Binding-site contacts:
Ligand atom N contacts residue THR203 of chain 1.A at 4.1 Å.
Ligand atom OXT contacts residue ILE204 of chain 1.A at 4.0 Å.
Ligand atom CA contacts residue THR203 of chain 1.A at 4.4 Å.
Ligand atom CA contacts residue TYR201 of chain 1.A at 3.3 Å (hydrophobic).
Ligand atom CA contacts residue LYS202 of chain 1.A at 4.1 Å.
Ligand atom O contacts residue ARG225 of chain 1.A at 3.2 Å.
Ligand atom C contacts residue ILE204 of chain 1.A at 4.0 Å (hydrophobic).
Ligand atom N contacts residue ARG225 of chain 1.A at 4.3 Å.
Ligand atom C contacts residue TYR201 of chain 1.A at 4.5 Å (hydrophobic).
Ligand atom OXT contacts residue ARG225 of chain 1.A at 4.4 Å.
Ligand atom N contacts residue LYS202 of chain 1.A at 3.1 Å (salt-bridge).
Ligand atom CA contacts residue ARG225 of chain 1.A at 4.0 Å.
Ligand atom C contacts residue ARG225 of chain 1.A at 3.9 Å.
Ligand atom N contacts residue TYR201 of chain 1.A at 3.9 Å.
Ligand atom CA contacts residue ILE204 of chain 1.A at 4.0 Å (hydrophobic).
Ligand atom OXT contacts residue GLU197 of chain 1.A at 4.1 Å.

The small molecule below binds the protein below.
Small molecule (SMILES): NCC(=O)O

Sequence of chain 1.A:
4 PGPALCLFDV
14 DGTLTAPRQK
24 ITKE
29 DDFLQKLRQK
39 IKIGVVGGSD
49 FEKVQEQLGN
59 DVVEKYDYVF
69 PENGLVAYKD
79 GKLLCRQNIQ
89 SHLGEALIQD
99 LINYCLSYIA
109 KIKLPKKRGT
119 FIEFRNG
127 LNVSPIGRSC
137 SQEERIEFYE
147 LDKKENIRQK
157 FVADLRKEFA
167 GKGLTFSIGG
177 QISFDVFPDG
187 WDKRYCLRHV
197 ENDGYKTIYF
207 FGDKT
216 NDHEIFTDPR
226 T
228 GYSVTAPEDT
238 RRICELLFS